Sequence of chain 1.A:
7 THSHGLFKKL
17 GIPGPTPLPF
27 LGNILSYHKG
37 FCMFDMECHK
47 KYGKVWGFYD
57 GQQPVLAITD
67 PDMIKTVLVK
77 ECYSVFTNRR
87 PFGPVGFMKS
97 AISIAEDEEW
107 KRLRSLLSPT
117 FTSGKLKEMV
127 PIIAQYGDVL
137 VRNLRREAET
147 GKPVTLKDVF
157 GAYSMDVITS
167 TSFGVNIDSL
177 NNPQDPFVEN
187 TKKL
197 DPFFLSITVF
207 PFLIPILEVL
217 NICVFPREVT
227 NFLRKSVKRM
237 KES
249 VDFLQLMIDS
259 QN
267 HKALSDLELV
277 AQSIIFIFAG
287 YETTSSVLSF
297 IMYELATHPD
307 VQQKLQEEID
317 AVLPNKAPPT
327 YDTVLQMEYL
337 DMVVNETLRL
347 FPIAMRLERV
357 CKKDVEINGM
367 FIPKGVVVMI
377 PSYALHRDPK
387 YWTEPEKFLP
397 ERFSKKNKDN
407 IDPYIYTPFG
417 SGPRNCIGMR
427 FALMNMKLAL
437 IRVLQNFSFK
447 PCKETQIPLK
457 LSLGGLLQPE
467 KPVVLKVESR

A protein and the small-molecule ligand that binds it are described below.
Small molecule (SMILES): O=C(CCc1ccncc1)NCc1ccc2-c3ccccn3->[Ir+]34(c5ccccc5-c5ccc6ccccc6n->35)(c3ccccc3-c3ccc5ccccc5n->43)<-n2c1

Binding-site contacts:
Ligand atom C33 contacts residue LEU462 of chain 1.A at 3.9 Å (hydrophobic).
Ligand atom C54 contacts residue HEM1 of chain 1.B at 2.9 Å.
Ligand atom C56 contacts residue ALA285 of chain 1.A at 3.5 Å (hydrophobic).
Ligand atom C20 contacts residue PHE221 of chain 1.A at 3.3 Å (hydrophobic).
Ligand atom C41 contacts residue ILE100 of chain 1.A at 3.8 Å (hydrophobic).
Ligand atom C45 contacts residue LEU462 of chain 1.A at 4.0 Å (hydrophobic).
Ligand atom C12 contacts residue PHE88 of chain 1.A at 3.7 Å (hydrophobic).
Ligand atom C05 contacts residue VAL220 of chain 1.A at 3.3 Å (hydrophobic).
Ligand atom C01 contacts residue VAL220 of chain 1.A at 4.0 Å (hydrophobic).
Ligand atom C31 contacts residue PHE88 of chain 1.A at 3.4 Å (hydrophobic).
Ligand atom C36 contacts residue LEU462 of chain 1.A at 3.7 Å (hydrophobic).
Ligand atom C06 contacts residue VAL220 of chain 1.A at 3.9 Å (hydrophobic).
Ligand atom C44 contacts residue GLY461 of chain 1.A at 4.0 Å.
Ligand atom C19 contacts residue VAL220 of chain 1.A at 3.9 Å (hydrophobic).
Ligand atom C57 contacts residue ALA285 of chain 1.A at 3.4 Å (hydrophobic).
Ligand atom C49 contacts residue ALA285 of chain 1.A at 3.8 Å (hydrophobic).
Ligand atom C04 contacts residue PHE199 of chain 1.A at 3.9 Å (hydrophobic).
Ligand atom C12 contacts residue VAL91 of chain 1.A at 3.8 Å (hydrophobic).
Ligand atom C17 contacts residue PHE221 of chain 1.A at 3.8 Å (hydrophobic).
Ligand atom C11 contacts residue VAL220 of chain 1.A at 4.0 Å (hydrophobic).
Ligand atom N55 contacts residue HEM1 of chain 1.B at 1.9 Å.
Ligand atom C57 contacts residue HEM1 of chain 1.B at 3.9 Å.
Ligand atom C31 contacts residue PHE200 of chain 1.A at 3.4 Å (hydrophobic).
Ligand atom C42 contacts residue ILE100 of chain 1.A at 3.4 Å (hydrophobic).
Ligand atom C27 contacts residue PHE88 of chain 1.A at 3.5 Å (hydrophobic).
Ligand atom C56 contacts residue HEM1 of chain 1.B at 2.6 Å.
Ligand atom C53 contacts residue THR289 of chain 1.A at 3.6 Å.
Ligand atom C20 contacts residue VAL220 of chain 1.A at 3.3 Å (hydrophobic).
Ligand atom C17 contacts residue VAL220 of chain 1.A at 3.4 Å (hydrophobic).
Ligand atom C11 contacts residue PHE88 of chain 1.A at 3.5 Å (hydrophobic).
Ligand atom C02 contacts residue VAL220 of chain 1.A at 3.5 Å (hydrophobic).
Ligand atom C04 contacts residue VAL220 of chain 1.A at 3.5 Å (hydrophobic).
Ligand atom C49 contacts residue PHE284 of chain 1.A at 3.8 Å (hydrophobic).
Ligand atom C28 contacts residue PHE200 of chain 1.A at 4.0 Å (hydrophobic).
Ligand atom C16 contacts residue VAL220 of chain 1.A at 3.2 Å (hydrophobic).
Ligand atom C08 contacts residue VAL220 of chain 1.A at 4.0 Å (hydrophobic).
Ligand atom C05 contacts residue PHE199 of chain 1.A at 3.6 Å (hydrophobic).
Ligand atom C04 contacts residue PHE200 of chain 1.A at 4.0 Å (hydrophobic).
Ligand atom C54 contacts residue THR289 of chain 1.A at 3.9 Å.
Ligand atom C45 contacts residue GLY461 of chain 1.A at 3.9 Å.